Binding-site contacts:
Ligand atom C26 contacts residue MET60 of chain 1.A at 3.6 Å (hydrophobic).
Ligand atom C19 contacts residue PHE52 of chain 1.A at 3.3 Å (hydrophobic).
Ligand atom N8 contacts residue ASP149 of chain 1.A at 3.7 Å.
Ligand atom O23 contacts residue ALA56 of chain 1.A at 3.6 Å.
Ligand atom C21 contacts residue PHE52 of chain 1.A at 3.5 Å (hydrophobic).
Ligand atom C16 contacts residue PHE155 of chain 1.A at 3.5 Å (hydrophobic).
Ligand atom C3 contacts residue PHE150 of chain 1.A at 3.5 Å (hydrophobic).
Ligand atom C15 contacts residue MET59 of chain 1.A at 3.6 Å (hydrophobic).
Ligand atom C17 contacts residue MET59 of chain 1.A at 3.6 Å (hydrophobic).
Ligand atom N11 contacts residue MET59 of chain 1.A at 2.8 Å (h-bond).
Ligand atom O12 contacts residue GLN69 of chain 1.A at 3.6 Å.
Ligand atom N1 contacts residue PHE150 of chain 1.A at 3.8 Å.
Ligand atom N6 contacts residue PHE150 of chain 1.A at 3.4 Å.
Ligand atom C7 contacts residue ASP149 of chain 1.A at 3.5 Å.
Ligand atom N11 contacts residue LEU62 of chain 1.A at 3.7 Å.
Ligand atom C10 contacts residue LEU70 of chain 1.A at 3.8 Å (hydrophobic).
Ligand atom C16 contacts residue GLU55 of chain 1.A at 3.8 Å.
Ligand atom O12 contacts residue LEU70 of chain 1.A at 3.0 Å (h-bond).
Ligand atom N2 contacts residue PHE150 of chain 1.A at 3.8 Å.
Ligand atom C14 contacts residue PHE150 of chain 1.A at 3.1 Å (hydrophobic).
Ligand atom C14 contacts residue MET59 of chain 1.A at 3.4 Å (hydrophobic).
Ligand atom C25 contacts residue GLY72 of chain 1.A at 3.7 Å.
Ligand atom C18 contacts residue MET59 of chain 1.A at 3.7 Å (hydrophobic).
Ligand atom C19 contacts residue GLU55 of chain 1.A at 3.7 Å.
Ligand atom N6 contacts residue VAL68 of chain 1.A at 3.2 Å (h-bond).
Ligand atom C18 contacts residue PHE52 of chain 1.A at 3.6 Å (hydrophobic).
Ligand atom C20 contacts residue PHE52 of chain 1.A at 3.3 Å (hydrophobic).
Ligand atom O12 contacts residue VAL68 of chain 1.A at 3.4 Å (h-bond).
Ligand atom C15 contacts residue PHE150 of chain 1.A at 3.6 Å (hydrophobic).
Ligand atom C20 contacts residue ALA56 of chain 1.A at 3.6 Å (hydrophobic).
Ligand atom C4 contacts residue LEU70 of chain 1.A at 3.6 Å (hydrophobic).
Ligand atom N6 contacts residue LEU70 of chain 1.A at 3.5 Å.
Ligand atom N8 contacts residue PHE84 of chain 1.A at 3.6 Å.
Ligand atom N8 contacts residue VAL68 of chain 1.A at 2.8 Å (h-bond).
Ligand atom N8 contacts residue SER148 of chain 1.A at 2.9 Å (h-bond).
Ligand atom C5 contacts residue PHE150 of chain 1.A at 3.6 Å (hydrophobic).
Ligand atom C7 contacts residue VAL68 of chain 1.A at 3.6 Å (hydrophobic).
Ligand atom O9 contacts residue ASP149 of chain 1.A at 2.9 Å (salt-bridge).
Ligand atom C4 contacts residue PHE150 of chain 1.A at 3.4 Å (hydrophobic).
Ligand atom C22 contacts residue MET59 of chain 1.A at 3.7 Å (hydrophobic).

Sequence of chain 1.A:
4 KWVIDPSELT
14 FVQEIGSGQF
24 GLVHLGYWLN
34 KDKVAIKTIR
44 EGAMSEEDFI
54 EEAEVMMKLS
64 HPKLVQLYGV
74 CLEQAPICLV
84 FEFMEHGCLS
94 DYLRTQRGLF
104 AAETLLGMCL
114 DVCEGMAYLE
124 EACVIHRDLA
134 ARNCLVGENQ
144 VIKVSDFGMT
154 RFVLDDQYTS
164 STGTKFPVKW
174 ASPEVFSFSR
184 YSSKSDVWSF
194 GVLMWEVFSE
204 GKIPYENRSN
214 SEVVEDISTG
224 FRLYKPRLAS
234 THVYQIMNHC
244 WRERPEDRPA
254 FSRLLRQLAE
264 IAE

The small molecule below binds the protein below.
Small molecule (SMILES): CC(C)Oc1ccc2cccc(-n3cc(NC(N)=O)c(C(N)=O)n3)c2c1